Binding-site contacts:
Ligand atom O3 contacts residue GLY77 of chain 1.B at 2.7 Å (h-bond).
Ligand atom C1 contacts residue SER129 of chain 1.B at 4.0 Å.
Ligand atom C6 contacts residue ILE124 of chain 1.B at 3.6 Å (hydrophobic).
Ligand atom O4 contacts residue THR106 of chain 1.B at 3.8 Å.
Ligand atom O4 contacts residue SER76 of chain 1.B at 4.2 Å.
Ligand atom O2 contacts residue GLY145 of chain 1.B at 2.8 Å (h-bond).
Ligand atom C1 contacts residue GLY147 of chain 1.B at 4.0 Å.
Ligand atom C6 contacts residue SER129 of chain 1.B at 3.6 Å.
Ligand atom O1 contacts residue ASP152 of chain 1.B at 2.7 Å (salt-bridge).
Ligand atom C6 contacts residue GLY128 of chain 1.B at 4.1 Å.
Ligand atom O3 contacts residue GLY145 of chain 1.B at 3.9 Å.
Ligand atom C5 contacts residue ASN130 of chain 1.B at 3.9 Å.
Ligand atom O5 contacts residue SER129 of chain 1.B at 3.5 Å (h-bond).
Ligand atom C5 contacts residue ASP107 of chain 1.B at 4.0 Å.
Ligand atom C6 contacts residue ASP107 of chain 1.B at 3.3 Å.
Ligand atom C4 contacts residue ASP107 of chain 1.B at 3.5 Å.
Ligand atom O5 contacts residue ASP152 of chain 1.B at 4.0 Å.
Ligand atom C3 contacts residue GLY145 of chain 1.B at 3.3 Å.
Ligand atom O4 contacts residue ASN130 of chain 1.B at 3.0 Å (h-bond).
Ligand atom O2 contacts residue TRP146 of chain 1.B at 3.7 Å.
Ligand atom O5 contacts residue GLY128 of chain 1.B at 3.6 Å.
Ligand atom O1 contacts residue SER129 of chain 1.B at 3.2 Å (h-bond).
Ligand atom O4 contacts residue ASP107 of chain 1.B at 2.7 Å (salt-bridge).
Ligand atom C2 contacts residue GLY145 of chain 1.B at 3.6 Å.
Ligand atom O1 contacts residue GLY147 of chain 1.B at 3.0 Å (h-bond).
Ligand atom C5 contacts residue SER129 of chain 1.B at 3.1 Å.
Ligand atom O1 contacts residue TRP146 of chain 1.B at 3.8 Å.
Ligand atom C1 contacts residue ASP152 of chain 1.B at 3.6 Å.
Ligand atom O2 contacts residue GLY147 of chain 1.B at 3.1 Å (h-bond).
Ligand atom C4 contacts residue ASN130 of chain 1.B at 3.9 Å.
Ligand atom C6 contacts residue ASN130 of chain 1.B at 3.6 Å.
Ligand atom O6 contacts residue ASP107 of chain 1.B at 2.8 Å (salt-bridge).
Ligand atom C3 contacts residue GLY77 of chain 1.B at 3.9 Å.
Ligand atom C4 contacts residue SER76 of chain 1.B at 3.7 Å.
Ligand atom C2 contacts residue GLY147 of chain 1.B at 4.2 Å.
Ligand atom C1 contacts residue GLY145 of chain 1.B at 4.2 Å.
Ligand atom O3 contacts residue SER76 of chain 1.B at 3.6 Å.
Ligand atom O6 contacts residue SER76 of chain 1.B at 4.1 Å.
Ligand atom O1 contacts residue GLY145 of chain 1.B at 3.5 Å.
Ligand atom O6 contacts residue ILE124 of chain 1.B at 3.5 Å.

Sequence of chain 1.B:
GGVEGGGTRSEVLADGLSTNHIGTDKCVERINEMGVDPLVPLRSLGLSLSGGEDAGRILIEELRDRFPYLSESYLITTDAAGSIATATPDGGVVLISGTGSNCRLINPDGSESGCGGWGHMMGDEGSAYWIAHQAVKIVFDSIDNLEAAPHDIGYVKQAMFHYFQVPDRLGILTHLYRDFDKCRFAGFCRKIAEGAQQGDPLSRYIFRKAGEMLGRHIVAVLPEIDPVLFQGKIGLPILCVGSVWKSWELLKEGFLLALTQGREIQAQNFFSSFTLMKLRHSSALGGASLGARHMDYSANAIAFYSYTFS

The protein below binds the small molecule below.
Small molecule (SMILES): OC[C@H]1O[C@H](O)[C@H](O)[C@@H](O)[C@@H]1O